This small molecule binds to this protein.
Small molecule (SMILES): CC(=O)N[C@H]1[C@H](O[C@H]2[C@H](O)[C@@H](NC(C)=O)CO[C@@H]2CO)O[C@H](CO)[C@@H](O)[C@@H]1O

Binding-site contacts:
Ligand atom C2 contacts residue ASN103 of chain 1.B at 2.2 Å.
Ligand atom N2 contacts residue ASN103 of chain 1.B at 2.6 Å (h-bond).
Ligand atom C7 contacts residue ASN103 of chain 1.B at 3.4 Å.
Ligand atom C8 contacts residue SER102 of chain 1.B at 4.4 Å.
Ligand atom C1 contacts residue ASN103 of chain 1.B at 1.6 Å.
Ligand atom C8 contacts residue ASN103 of chain 1.B at 3.7 Å.
Ligand atom C4 contacts residue ASN103 of chain 1.B at 3.9 Å.
Ligand atom C5 contacts residue ASN103 of chain 1.B at 3.6 Å.
Ligand atom O7 contacts residue SER102 of chain 1.B at 4.3 Å.
Ligand atom O7 contacts residue ASN103 of chain 1.B at 4.3 Å.
Ligand atom C7 contacts residue SER102 of chain 1.B at 4.2 Å.
Ligand atom O5 contacts residue ASN103 of chain 1.B at 2.3 Å (h-bond).
Ligand atom C3 contacts residue ASN103 of chain 1.B at 3.6 Å.

Sequence of chain 1.B:
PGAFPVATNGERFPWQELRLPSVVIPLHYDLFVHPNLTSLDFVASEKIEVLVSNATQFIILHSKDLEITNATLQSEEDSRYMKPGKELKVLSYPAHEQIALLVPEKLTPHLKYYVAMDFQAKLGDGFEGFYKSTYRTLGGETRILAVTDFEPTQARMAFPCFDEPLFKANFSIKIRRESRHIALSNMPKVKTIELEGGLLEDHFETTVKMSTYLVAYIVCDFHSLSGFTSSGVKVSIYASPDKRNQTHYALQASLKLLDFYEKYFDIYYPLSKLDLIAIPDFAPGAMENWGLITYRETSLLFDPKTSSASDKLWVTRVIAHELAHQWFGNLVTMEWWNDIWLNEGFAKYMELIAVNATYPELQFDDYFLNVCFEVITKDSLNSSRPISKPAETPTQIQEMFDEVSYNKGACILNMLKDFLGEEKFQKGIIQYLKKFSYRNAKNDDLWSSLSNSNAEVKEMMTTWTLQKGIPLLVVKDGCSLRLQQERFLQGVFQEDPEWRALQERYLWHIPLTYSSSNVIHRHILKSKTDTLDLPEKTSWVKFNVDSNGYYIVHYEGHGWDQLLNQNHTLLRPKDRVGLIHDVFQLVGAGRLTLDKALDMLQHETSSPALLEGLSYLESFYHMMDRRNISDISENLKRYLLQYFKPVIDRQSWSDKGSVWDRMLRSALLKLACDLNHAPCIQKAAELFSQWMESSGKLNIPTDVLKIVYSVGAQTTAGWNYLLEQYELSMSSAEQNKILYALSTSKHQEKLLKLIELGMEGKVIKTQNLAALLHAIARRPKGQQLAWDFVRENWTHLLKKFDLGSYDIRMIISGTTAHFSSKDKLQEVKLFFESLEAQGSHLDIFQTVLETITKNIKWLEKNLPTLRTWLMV